Binding-site contacts:
Ligand atom C4 contacts residue PRO204 of chain 1.B at 3.7 Å (hydrophobic).
Ligand atom PB contacts residue LYS22 of chain 1.B at 3.5 Å.
Ligand atom C2 contacts residue ALA208 of chain 1.B at 3.6 Å (hydrophobic).
Ligand atom N4 contacts residue GLY176 of chain 1.B at 2.8 Å (h-bond).
Ligand atom C2' contacts residue ALA208 of chain 1.B at 3.7 Å (hydrophobic).
Ligand atom C5 contacts residue VAL24 of chain 1.B at 3.9 Å (hydrophobic).
Ligand atom C2 contacts residue GLY206 of chain 1.B at 3.6 Å.
Ligand atom N3 contacts residue PRO204 of chain 1.B at 3.7 Å.
Ligand atom C6 contacts residue VAL24 of chain 1.B at 3.8 Å (hydrophobic).
Ligand atom N3 contacts residue ALA207 of chain 1.B at 3.1 Å (h-bond).
Ligand atom O1A contacts residue VAL24 of chain 1.B at 3.1 Å (h-bond).
Ligand atom O5' contacts residue GLY21 of chain 1.B at 3.6 Å.
Ligand atom C5 contacts residue GLY176 of chain 1.B at 3.1 Å.
Ligand atom O3A contacts residue LYS22 of chain 1.B at 3.6 Å.
Ligand atom O3A contacts residue GLY19 of chain 1.B at 3.6 Å.
Ligand atom N4 contacts residue PRO204 of chain 1.B at 2.8 Å (h-bond).
Ligand atom O1B contacts residue GLY21 of chain 1.B at 3.2 Å (h-bond).
Ligand atom C4 contacts residue GLY176 of chain 1.B at 3.4 Å.
Ligand atom PB contacts residue GLY21 of chain 1.B at 3.8 Å.
Ligand atom PA contacts residue GLY21 of chain 1.B at 3.6 Å.
Ligand atom N3 contacts residue ALA208 of chain 1.B at 3.6 Å.
Ligand atom O3A contacts residue VAL20 of chain 1.B at 3.8 Å.
Ligand atom O1A contacts residue GLY21 of chain 1.B at 3.1 Å.
Ligand atom O2B contacts residue GLU115 of chain 1.B at 3.4 Å (salt-bridge).
Ligand atom C5' contacts residue GLY19 of chain 1.B at 3.9 Å.
Ligand atom O2 contacts residue GLY206 of chain 1.B at 3.2 Å.
Ligand atom O1A contacts residue THR23 of chain 1.B at 3.1 Å (h-bond).
Ligand atom N3 contacts residue GLY206 of chain 1.B at 3.1 Å (h-bond).
Ligand atom O1B contacts residue LYS22 of chain 1.B at 2.8 Å (salt-bridge).
Ligand atom N4 contacts residue LEU203 of chain 1.B at 3.5 Å (h-bond).
Ligand atom O3A contacts residue GLY21 of chain 1.B at 3.1 Å (h-bond).
Ligand atom O3B contacts residue GLY19 of chain 1.B at 3.5 Å (h-bond).
Ligand atom C2 contacts residue ALA207 of chain 1.B at 3.8 Å (hydrophobic).
Ligand atom O2 contacts residue ALA207 of chain 1.B at 3.5 Å (h-bond).
Ligand atom C5 contacts residue SER177 of chain 1.B at 3.9 Å.
Ligand atom O2B contacts residue THR23 of chain 1.B at 2.8 Å (h-bond).
Ligand atom O2 contacts residue ALA208 of chain 1.B at 3.1 Å (h-bond).
Ligand atom O1B contacts residue VAL20 of chain 1.B at 3.5 Å (h-bond).
Ligand atom O1A contacts residue LYS22 of chain 1.B at 3.5 Å (salt-bridge).
Ligand atom O2B contacts residue LYS22 of chain 1.B at 3.4 Å (salt-bridge).

Sequence of chain 1.B:
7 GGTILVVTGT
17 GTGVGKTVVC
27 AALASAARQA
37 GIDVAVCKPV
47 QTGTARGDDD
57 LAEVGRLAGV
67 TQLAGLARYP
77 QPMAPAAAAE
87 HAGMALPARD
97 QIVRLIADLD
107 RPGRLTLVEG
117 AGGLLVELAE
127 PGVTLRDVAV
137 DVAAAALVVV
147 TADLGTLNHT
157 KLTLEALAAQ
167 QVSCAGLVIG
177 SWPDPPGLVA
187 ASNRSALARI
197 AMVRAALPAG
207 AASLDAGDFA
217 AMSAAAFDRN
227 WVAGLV

A protein and the small-molecule ligand that binds it are described below.
Small molecule (SMILES): Nc1ccn([C@H]2C[C@H](O)[C@@H](CO[P](=O)(O)OP(=O)(O)O)O2)c(=O)n1